A small-molecule ligand and the protein it binds are described below.
Small molecule (SMILES): CC(=O)N[C@@H]1[C@@H](O)[C@H](O)[C@@H](CO)O[C@H]1O

Sequence of chain 1.B:
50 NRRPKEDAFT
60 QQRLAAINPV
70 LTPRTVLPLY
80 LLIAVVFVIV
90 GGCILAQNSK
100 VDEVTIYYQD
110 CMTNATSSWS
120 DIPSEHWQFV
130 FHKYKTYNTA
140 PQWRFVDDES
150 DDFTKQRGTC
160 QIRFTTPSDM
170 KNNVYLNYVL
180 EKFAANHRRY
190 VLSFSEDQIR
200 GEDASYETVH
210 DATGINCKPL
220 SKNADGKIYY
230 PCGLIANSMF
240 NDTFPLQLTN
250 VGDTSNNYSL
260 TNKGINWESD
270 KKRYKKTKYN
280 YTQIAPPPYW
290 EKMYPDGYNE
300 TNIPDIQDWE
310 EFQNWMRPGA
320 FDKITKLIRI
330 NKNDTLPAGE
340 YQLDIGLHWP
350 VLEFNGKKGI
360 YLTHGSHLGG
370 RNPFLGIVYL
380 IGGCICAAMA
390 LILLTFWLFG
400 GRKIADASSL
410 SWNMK

Binding-site contacts:
Ligand atom O5 contacts residue ASN298 of chain 1.B at 2.4 Å (h-bond).
Ligand atom C6 contacts residue ASP295 of chain 1.B at 3.7 Å.
Ligand atom O5 contacts residue ASP295 of chain 1.B at 3.0 Å (salt-bridge).
Ligand atom C1 contacts residue ASN301 of chain 1.B at 3.5 Å.
Ligand atom C8 contacts residue THR300 of chain 1.B at 3.3 Å.
Ligand atom N2 contacts residue THR300 of chain 1.B at 2.8 Å (h-bond).
Ligand atom C7 contacts residue THR300 of chain 1.B at 3.2 Å.
Ligand atom C5 contacts residue ASP295 of chain 1.B at 4.2 Å.
Ligand atom O6 contacts residue ASP295 of chain 1.B at 2.7 Å (salt-bridge).
Ligand atom C5 contacts residue ASN301 of chain 1.B at 3.7 Å.
Ligand atom C2 contacts residue ASP295 of chain 1.B at 4.3 Å.
Ligand atom O7 contacts residue ASN298 of chain 1.B at 2.8 Å (h-bond).
Ligand atom N2 contacts residue ASN298 of chain 1.B at 2.9 Å (h-bond).
Ligand atom C5 contacts residue ASN298 of chain 1.B at 3.7 Å.
Ligand atom O5 contacts residue ASN301 of chain 1.B at 3.0 Å (h-bond).
Ligand atom C4 contacts residue ASN298 of chain 1.B at 4.2 Å.
Ligand atom C3 contacts residue THR300 of chain 1.B at 4.2 Å.
Ligand atom C6 contacts residue ASN301 of chain 1.B at 3.9 Å.
Ligand atom C6 contacts residue TYR293 of chain 1.B at 4.3 Å (hydrophobic).
Ligand atom O6 contacts residue ASN301 of chain 1.B at 3.0 Å (h-bond).
Ligand atom O6 contacts residue TYR293 of chain 1.B at 3.2 Å.
Ligand atom C1 contacts residue ASP295 of chain 1.B at 3.7 Å.
Ligand atom O7 contacts residue THR300 of chain 1.B at 4.2 Å.
Ligand atom O6 contacts residue GLY296 of chain 1.B at 3.9 Å.
Ligand atom C1 contacts residue THR300 of chain 1.B at 3.5 Å.
Ligand atom C3 contacts residue ASN298 of chain 1.B at 3.8 Å.
Ligand atom C2 contacts residue THR300 of chain 1.B at 3.6 Å.
Ligand atom C8 contacts residue ASN298 of chain 1.B at 4.2 Å.
Ligand atom C2 contacts residue ASN298 of chain 1.B at 2.5 Å.
Ligand atom C7 contacts residue ASN298 of chain 1.B at 3.0 Å.
Ligand atom C1 contacts residue ASN298 of chain 1.B at 1.4 Å.
Ligand atom O5 contacts residue GLY296 of chain 1.B at 4.4 Å.